A small-molecule ligand and the protein it binds are described below.
Small molecule (SMILES): CC[C@H]1[C@H](O[C@@H]2O[C@H](CO)[C@@H](O)[C@H](O)[C@H]2O)OC=C(C(=O)OC)[C@H]1C[C@@H]1NCCc2c1[nH]c1ccccc21

Sequence of chain 4.A:
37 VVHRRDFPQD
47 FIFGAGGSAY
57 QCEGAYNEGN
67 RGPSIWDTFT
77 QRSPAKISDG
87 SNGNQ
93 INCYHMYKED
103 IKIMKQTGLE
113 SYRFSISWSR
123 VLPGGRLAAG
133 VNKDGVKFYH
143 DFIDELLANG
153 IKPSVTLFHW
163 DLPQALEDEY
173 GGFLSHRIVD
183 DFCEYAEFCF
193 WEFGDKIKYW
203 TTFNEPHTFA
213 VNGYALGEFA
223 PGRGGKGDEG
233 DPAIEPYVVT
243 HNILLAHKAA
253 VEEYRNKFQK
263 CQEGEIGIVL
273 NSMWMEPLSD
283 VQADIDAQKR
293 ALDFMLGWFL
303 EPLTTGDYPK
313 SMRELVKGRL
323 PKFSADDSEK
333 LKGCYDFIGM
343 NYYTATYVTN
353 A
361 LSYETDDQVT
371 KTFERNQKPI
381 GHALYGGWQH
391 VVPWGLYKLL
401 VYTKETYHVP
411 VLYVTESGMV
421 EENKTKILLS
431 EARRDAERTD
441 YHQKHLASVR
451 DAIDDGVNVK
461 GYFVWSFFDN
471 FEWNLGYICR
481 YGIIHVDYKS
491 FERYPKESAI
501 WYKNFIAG

Binding-site contacts:
Ligand atom C10 contacts residue TRP388 of chain 4.A at 3.5 Å (hydrophobic).
Ligand atom N9 contacts residue TRP388 of chain 4.A at 3.2 Å.
Ligand atom C17 contacts residue GLU207 of chain 4.A at 3.5 Å.
Ligand atom C13 contacts residue TRP388 of chain 4.A at 3.5 Å (hydrophobic).
Ligand atom O35 contacts residue GLU472 of chain 4.A at 3.1 Å (salt-bridge).
Ligand atom C8 contacts residue TRP388 of chain 4.A at 3.1 Å (hydrophobic).
Ligand atom O35 contacts residue GLN57 of chain 4.A at 3.2 Å (h-bond).
Ligand atom C2 contacts residue GLY386 of chain 4.A at 3.4 Å.
Ligand atom C1 contacts residue GLY386 of chain 4.A at 3.0 Å.
Ligand atom C21 contacts residue TRP388 of chain 4.A at 3.2 Å (hydrophobic).
Ligand atom C20 contacts residue TRP388 of chain 4.A at 3.5 Å (hydrophobic).
Ligand atom C23 contacts residue ASN273 of chain 4.A at 3.5 Å.
Ligand atom C29 contacts residue GLU416 of chain 4.A at 3.2 Å.
Ligand atom O34 contacts residue GLU472 of chain 4.A at 3.4 Å (salt-bridge).
Ligand atom O22 contacts residue TRP388 of chain 4.A at 2.8 Å.
Ligand atom C31 contacts residue TRP465 of chain 4.A at 3.5 Å (hydrophobic).
Ligand atom C7 contacts residue TRP388 of chain 4.A at 3.5 Å (hydrophobic).
Ligand atom O36 contacts residue TRP473 of chain 4.A at 2.9 Å (h-bond).
Ligand atom O36 contacts residue GLN57 of chain 4.A at 3.4 Å (h-bond).
Ligand atom O37 contacts residue ASN206 of chain 4.A at 3.3 Å (h-bond).
Ligand atom C28 contacts residue GLU207 of chain 4.A at 3.0 Å.
Ligand atom O27 contacts residue GLU207 of chain 4.A at 2.6 Å (salt-bridge).
Ligand atom O37 contacts residue ASN343 of chain 4.A at 3.4 Å (h-bond).
Ligand atom C26 contacts residue PHE221 of chain 4.A at 2.8 Å (hydrophobic).
Ligand atom C30 contacts residue GLU416 of chain 4.A at 3.4 Å.
Ligand atom O18 contacts residue TYR345 of chain 4.A at 3.5 Å.
Ligand atom C23 contacts residue TRP388 of chain 4.A at 3.4 Å (hydrophobic).
Ligand atom C32 contacts residue TRP465 of chain 4.A at 3.4 Å (hydrophobic).
Ligand atom C23 contacts residue MET297 of chain 4.A at 3.2 Å (hydrophobic).
Ligand atom O34 contacts residue TYR481 of chain 4.A at 2.9 Å (h-bond).
Ligand atom C33 contacts residue TYR481 of chain 4.A at 3.3 Å (hydrophobic).
Ligand atom C32 contacts residue TYR345 of chain 4.A at 3.4 Å (hydrophobic).
Ligand atom C33 contacts residue GLU472 of chain 4.A at 3.3 Å.
Ligand atom C29 contacts residue GLU207 of chain 4.A at 3.0 Å.
Ligand atom O18 contacts residue GLU207 of chain 4.A at 3.5 Å (salt-bridge).
Ligand atom O35 contacts residue TRP465 of chain 4.A at 2.5 Å (h-bond).
Ligand atom O37 contacts residue GLU207 of chain 4.A at 2.2 Å (salt-bridge).
Ligand atom O36 contacts residue HIS161 of chain 4.A at 3.0 Å (h-bond).
Ligand atom O37 contacts residue GLU416 of chain 4.A at 2.4 Å (salt-bridge).
Ligand atom C28 contacts residue GLU416 of chain 4.A at 3.3 Å.